Sequence of chain 1.A:
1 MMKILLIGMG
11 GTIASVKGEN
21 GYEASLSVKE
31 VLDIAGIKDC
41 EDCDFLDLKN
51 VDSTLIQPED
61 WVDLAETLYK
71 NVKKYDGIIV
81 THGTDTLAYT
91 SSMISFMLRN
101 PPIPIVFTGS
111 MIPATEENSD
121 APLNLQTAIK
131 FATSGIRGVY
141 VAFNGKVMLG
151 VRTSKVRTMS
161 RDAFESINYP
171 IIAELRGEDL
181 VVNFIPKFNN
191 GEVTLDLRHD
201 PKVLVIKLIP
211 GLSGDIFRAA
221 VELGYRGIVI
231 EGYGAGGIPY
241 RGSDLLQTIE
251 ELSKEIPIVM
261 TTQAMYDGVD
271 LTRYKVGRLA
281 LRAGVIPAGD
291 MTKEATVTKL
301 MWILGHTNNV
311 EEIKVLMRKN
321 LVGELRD

Binding-site contacts:
Ligand atom CA contacts residue TYR69 of chain 1.A at 4.0 Å (hydrophobic).
Ligand atom C contacts residue VAL193 of chain 1.A at 4.1 Å (hydrophobic).
Ligand atom NAG contacts residue VAL193 of chain 1.A at 3.9 Å.
Ligand atom NAG contacts residue THR194 of chain 1.A at 3.8 Å.
Ligand atom CAA contacts residue LEU195 of chain 1.A at 4.0 Å (hydrophobic).
Ligand atom CA contacts residue VAL193 of chain 1.A at 4.2 Å (hydrophobic).
Ligand atom CB contacts residue TYR69 of chain 1.A at 3.1 Å (hydrophobic).
Ligand atom CAD contacts residue TYR69 of chain 1.A at 3.6 Å (hydrophobic).
Ligand atom CB contacts residue VAL193 of chain 1.A at 3.0 Å (hydrophobic).
Ligand atom CAD contacts residue THR194 of chain 1.A at 3.2 Å.
Ligand atom O contacts residue THR194 of chain 1.A at 4.2 Å.
Ligand atom O contacts residue VAL193 of chain 1.A at 4.5 Å.
Ligand atom CAD contacts residue VAL193 of chain 1.A at 2.6 Å (hydrophobic).
Ligand atom CAI contacts residue TYR69 of chain 1.A at 3.8 Å (hydrophobic).
Ligand atom OXT contacts residue VAL193 of chain 1.A at 4.2 Å.
Ligand atom N contacts residue TYR69 of chain 1.A at 3.9 Å.
Ligand atom CB contacts residue THR194 of chain 1.A at 4.5 Å.
Ligand atom CAD contacts residue LEU195 of chain 1.A at 3.2 Å (hydrophobic).
Ligand atom OXT contacts residue GLU192 of chain 1.A at 3.7 Å.
Ligand atom CAA contacts residue TYR69 of chain 1.A at 4.1 Å (hydrophobic).
Ligand atom CAI contacts residue LEU195 of chain 1.A at 4.2 Å (hydrophobic).
Ligand atom NAG contacts residue LEU195 of chain 1.A at 3.0 Å (h-bond).
Ligand atom NAG contacts residue TYR69 of chain 1.A at 4.0 Å.

This protein binds this small molecule.
Small molecule (SMILES): CC1=N[C@H](C(=O)O)CCN1